Sequence of chain 3.A:
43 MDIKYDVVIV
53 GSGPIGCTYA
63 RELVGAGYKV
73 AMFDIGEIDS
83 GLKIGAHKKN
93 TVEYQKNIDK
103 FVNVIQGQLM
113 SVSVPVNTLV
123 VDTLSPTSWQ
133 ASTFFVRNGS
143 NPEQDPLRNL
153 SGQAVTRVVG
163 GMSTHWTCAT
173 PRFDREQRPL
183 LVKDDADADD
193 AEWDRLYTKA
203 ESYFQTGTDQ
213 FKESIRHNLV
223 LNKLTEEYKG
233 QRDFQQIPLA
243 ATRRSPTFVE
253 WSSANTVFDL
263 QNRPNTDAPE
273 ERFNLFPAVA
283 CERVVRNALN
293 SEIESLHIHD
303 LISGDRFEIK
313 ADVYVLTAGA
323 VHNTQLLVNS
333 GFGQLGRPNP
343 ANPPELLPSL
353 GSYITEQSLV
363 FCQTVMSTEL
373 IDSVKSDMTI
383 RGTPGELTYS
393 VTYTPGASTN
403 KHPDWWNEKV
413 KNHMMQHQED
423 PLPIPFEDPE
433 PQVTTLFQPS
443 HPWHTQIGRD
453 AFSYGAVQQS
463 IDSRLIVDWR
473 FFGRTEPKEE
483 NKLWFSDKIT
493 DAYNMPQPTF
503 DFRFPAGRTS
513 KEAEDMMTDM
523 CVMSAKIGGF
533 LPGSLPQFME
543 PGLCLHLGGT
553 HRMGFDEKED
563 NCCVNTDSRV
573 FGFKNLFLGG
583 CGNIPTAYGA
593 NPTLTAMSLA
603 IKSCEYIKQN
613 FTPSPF

Binding-site contacts:
Ligand atom O5 contacts residue LYS513 of chain 3.A at 4.0 Å.
Ligand atom O6 contacts residue ALA527 of chain 1.A at 4.2 Å.
Ligand atom C3 contacts residue LYS528 of chain 1.A at 3.8 Å.
Ligand atom C1 contacts residue GLU371 of chain 1.A at 3.5 Å.
Ligand atom C5 contacts residue ASP517 of chain 3.A at 4.2 Å.
Ligand atom C6 contacts residue GLU516 of chain 3.A at 3.7 Å.
Ligand atom O5 contacts residue GLU371 of chain 1.A at 3.8 Å.
Ligand atom C6 contacts residue ALA527 of chain 1.A at 4.1 Å (hydrophobic).
Ligand atom C6 contacts residue LYS513 of chain 3.A at 4.1 Å.
Ligand atom C1 contacts residue LYS225 of chain 1.A at 3.9 Å.
Ligand atom C4 contacts residue LYS513 of chain 3.A at 4.1 Å.
Ligand atom O1 contacts residue GLU371 of chain 1.A at 2.5 Å (salt-bridge).
Ligand atom F2 contacts residue GLU229 of chain 1.A at 3.1 Å.
Ligand atom O6 contacts residue THR129 of chain 2.A at 3.0 Å.
Ligand atom C1 contacts residue LYS513 of chain 3.A at 4.4 Å.
Ligand atom O1 contacts residue LYS225 of chain 1.A at 2.9 Å (salt-bridge).
Ligand atom C4 contacts residue ASP517 of chain 3.A at 3.3 Å.
Ligand atom O4 contacts residue LYS513 of chain 3.A at 2.7 Å (salt-bridge).
Ligand atom C2 contacts residue GLU229 of chain 1.A at 4.4 Å.
Ligand atom C2 contacts residue LYS225 of chain 1.A at 4.3 Å.
Ligand atom O4 contacts residue ASP517 of chain 3.A at 2.7 Å (salt-bridge).
Ligand atom C2 contacts residue LYS528 of chain 1.A at 4.4 Å.
Ligand atom O6 contacts residue GLU516 of chain 3.A at 3.9 Å.
Ligand atom C6 contacts residue THR129 of chain 2.A at 4.0 Å.
Ligand atom O3 contacts residue LYS528 of chain 1.A at 3.1 Å (salt-bridge).
Ligand atom C4 contacts residue ALA527 of chain 1.A at 4.1 Å (hydrophobic).
Ligand atom C3 contacts residue ALA527 of chain 1.A at 4.2 Å (hydrophobic).
Ligand atom F2 contacts residue LYS528 of chain 1.A at 3.8 Å.
Ligand atom F2 contacts residue LYS225 of chain 1.A at 3.4 Å.
Ligand atom C5 contacts residue ALA527 of chain 1.A at 3.6 Å (hydrophobic).
Ligand atom C6 contacts residue ASP517 of chain 3.A at 4.1 Å.

Sequence of chain 2.A:
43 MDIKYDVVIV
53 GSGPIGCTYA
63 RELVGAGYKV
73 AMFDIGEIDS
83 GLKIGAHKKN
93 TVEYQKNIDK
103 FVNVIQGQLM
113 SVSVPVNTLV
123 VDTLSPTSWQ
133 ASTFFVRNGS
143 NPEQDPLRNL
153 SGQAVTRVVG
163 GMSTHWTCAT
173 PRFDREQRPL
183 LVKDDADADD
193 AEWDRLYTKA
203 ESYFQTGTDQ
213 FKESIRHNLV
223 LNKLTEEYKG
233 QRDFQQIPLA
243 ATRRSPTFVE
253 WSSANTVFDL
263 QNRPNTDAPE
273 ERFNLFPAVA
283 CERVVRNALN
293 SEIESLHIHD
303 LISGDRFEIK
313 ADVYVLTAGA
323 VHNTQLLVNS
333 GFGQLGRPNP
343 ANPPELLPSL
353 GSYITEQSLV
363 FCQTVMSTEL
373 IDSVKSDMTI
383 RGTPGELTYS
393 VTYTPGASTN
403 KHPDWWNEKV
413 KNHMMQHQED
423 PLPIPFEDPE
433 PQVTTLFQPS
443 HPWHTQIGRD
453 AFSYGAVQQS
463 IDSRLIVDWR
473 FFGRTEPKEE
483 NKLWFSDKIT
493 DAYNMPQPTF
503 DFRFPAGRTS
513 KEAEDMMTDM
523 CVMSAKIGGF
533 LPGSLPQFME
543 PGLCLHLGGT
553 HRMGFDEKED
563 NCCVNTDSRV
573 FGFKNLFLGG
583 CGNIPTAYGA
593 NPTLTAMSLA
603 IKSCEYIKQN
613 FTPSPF

Sequence of chain 1.A:
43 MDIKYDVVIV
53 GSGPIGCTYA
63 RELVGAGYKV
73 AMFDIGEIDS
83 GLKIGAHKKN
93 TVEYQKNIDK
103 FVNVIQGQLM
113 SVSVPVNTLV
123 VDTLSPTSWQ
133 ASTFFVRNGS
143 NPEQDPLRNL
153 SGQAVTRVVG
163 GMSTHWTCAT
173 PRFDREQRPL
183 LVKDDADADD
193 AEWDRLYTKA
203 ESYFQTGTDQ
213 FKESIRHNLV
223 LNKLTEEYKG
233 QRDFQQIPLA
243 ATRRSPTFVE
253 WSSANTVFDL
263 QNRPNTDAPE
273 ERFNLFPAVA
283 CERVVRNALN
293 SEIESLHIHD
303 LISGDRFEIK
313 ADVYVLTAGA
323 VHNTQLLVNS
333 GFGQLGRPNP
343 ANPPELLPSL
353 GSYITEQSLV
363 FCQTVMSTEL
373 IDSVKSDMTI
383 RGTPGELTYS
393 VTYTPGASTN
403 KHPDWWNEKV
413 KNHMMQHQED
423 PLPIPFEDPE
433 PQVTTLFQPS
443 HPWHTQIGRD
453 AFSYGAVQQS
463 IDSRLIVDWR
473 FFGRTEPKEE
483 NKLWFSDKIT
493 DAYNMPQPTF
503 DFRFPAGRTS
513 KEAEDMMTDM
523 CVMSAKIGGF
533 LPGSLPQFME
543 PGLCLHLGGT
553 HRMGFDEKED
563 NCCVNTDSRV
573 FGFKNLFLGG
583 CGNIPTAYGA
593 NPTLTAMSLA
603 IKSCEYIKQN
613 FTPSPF

The protein below binds the small molecule below.
Small molecule (SMILES): OC[C@H]1O[C@@H](O)[C@H](F)[C@@H](O)[C@H]1O